The small molecule below binds the protein below.
Small molecule (SMILES): O=C(O)COP(=O)(O)O

Binding-site contacts:
Ligand atom O1P contacts residue HIS65 of chain 1.A at 4.5 Å.
Ligand atom O3P contacts residue HIS65 of chain 1.A at 3.7 Å.
Ligand atom O2 contacts residue TRP68 of chain 1.A at 4.3 Å.
Ligand atom O2 contacts residue TRP68 of chain 1.B at 4.3 Å.
Ligand atom P contacts residue MET35 of chain 1.A at 3.5 Å.
Ligand atom O1P contacts residue LEU69 of chain 1.A at 4.5 Å.
Ligand atom O4P contacts residue MET35 of chain 1.A at 3.0 Å.
Ligand atom O2 contacts residue GLU72 of chain 1.B at 3.6 Å.
Ligand atom P contacts residue GLU72 of chain 1.B at 4.4 Å.
Ligand atom O4P contacts residue HIS65 of chain 1.A at 4.5 Å.
Ligand atom O2P contacts residue MET35 of chain 1.A at 3.3 Å.
Ligand atom O3P contacts residue MET35 of chain 1.A at 3.5 Å.
Ligand atom O4P contacts residue LEU69 of chain 1.A at 3.1 Å.
Ligand atom O2 contacts residue LEU69 of chain 1.B at 3.7 Å.
Ligand atom O3P contacts residue GLU72 of chain 1.B at 3.5 Å (salt-bridge).
Ligand atom O1 contacts residue LEU69 of chain 1.B at 3.5 Å.
Ligand atom P contacts residue LEU69 of chain 1.A at 4.4 Å.
Ligand atom C1 contacts residue LEU69 of chain 1.B at 4.0 Å (hydrophobic).
Ligand atom O2P contacts residue GLU72 of chain 1.B at 4.4 Å.
Ligand atom O1P contacts residue TRP68 of chain 1.A at 4.4 Å.

Sequence of chain 1.B:
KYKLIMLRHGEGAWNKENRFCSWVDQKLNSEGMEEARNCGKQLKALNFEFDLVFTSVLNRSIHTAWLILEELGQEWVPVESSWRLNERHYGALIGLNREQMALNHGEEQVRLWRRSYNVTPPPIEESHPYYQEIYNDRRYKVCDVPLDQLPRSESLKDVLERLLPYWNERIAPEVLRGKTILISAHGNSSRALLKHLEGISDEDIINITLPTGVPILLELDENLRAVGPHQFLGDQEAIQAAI

Sequence of chain 1.A:
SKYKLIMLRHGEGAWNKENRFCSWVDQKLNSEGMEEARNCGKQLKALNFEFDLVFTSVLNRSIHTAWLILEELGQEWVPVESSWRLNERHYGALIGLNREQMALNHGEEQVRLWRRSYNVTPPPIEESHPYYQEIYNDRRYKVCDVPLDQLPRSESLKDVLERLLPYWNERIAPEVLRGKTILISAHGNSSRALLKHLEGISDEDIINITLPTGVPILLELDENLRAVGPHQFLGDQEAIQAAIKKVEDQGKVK